Sequence of chain 4.A:
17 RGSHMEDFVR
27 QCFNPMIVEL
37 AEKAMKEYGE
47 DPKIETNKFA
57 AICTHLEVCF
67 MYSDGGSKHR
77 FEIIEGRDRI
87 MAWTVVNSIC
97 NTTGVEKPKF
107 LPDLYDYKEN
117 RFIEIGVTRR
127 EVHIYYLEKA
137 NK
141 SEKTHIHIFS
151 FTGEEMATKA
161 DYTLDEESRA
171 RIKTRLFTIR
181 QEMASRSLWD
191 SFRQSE

Binding-site contacts:
Ligand atom O6 contacts residue HIS61 of chain 4.A at 3.0 Å (h-bond).
Ligand atom O4 contacts residue PHE106 of chain 4.A at 3.5 Å.
Ligand atom C17 contacts residue GLU120 of chain 4.A at 3.5 Å.
Ligand atom C6 contacts residue MN1 of chain 4.C at 3.4 Å.
Ligand atom C16 contacts residue GLU120 of chain 4.A at 3.7 Å.
Ligand atom C7 contacts residue MN1 of chain 4.C at 3.0 Å.
Ligand atom O5 contacts residue ASP109 of chain 4.A at 3.0 Å (salt-bridge).
Ligand atom C12 contacts residue LYS138 of chain 4.A at 3.5 Å.
Ligand atom C21 contacts residue ILE58 of chain 4.A at 3.6 Å (hydrophobic).
Ligand atom C17 contacts residue LYS135 of chain 4.A at 3.7 Å.
Ligand atom C9 contacts residue LEU107 of chain 4.A at 3.7 Å (hydrophobic).
Ligand atom N5 contacts residue ILE58 of chain 4.A at 3.8 Å.
Ligand atom O2 contacts residue MN1 of chain 4.C at 2.0 Å.
Ligand atom O6 contacts residue MN1 of chain 4.B at 2.1 Å.
Ligand atom C16 contacts residue MN1 of chain 4.B at 3.0 Å.
Ligand atom O3 contacts residue TYR44 of chain 4.A at 3.0 Å (h-bond).
Ligand atom O6 contacts residue ILE121 of chain 4.A at 3.2 Å (h-bond).
Ligand atom O6 contacts residue GLU120 of chain 4.A at 2.9 Å (salt-bridge).
Ligand atom C17 contacts residue HIS61 of chain 4.A at 3.6 Å.
Ligand atom O5 contacts residue MN1 of chain 4.B at 2.3 Å.
Ligand atom N3 contacts residue TYR44 of chain 4.A at 3.3 Å (h-bond).
Ligand atom O2 contacts residue GLU81 of chain 4.A at 3.0 Å (salt-bridge).
Ligand atom C19 contacts residue LYS138 of chain 4.A at 3.6 Å.
Ligand atom O5 contacts residue GLU81 of chain 4.A at 3.4 Å (salt-bridge).
Ligand atom O6 contacts residue LYS135 of chain 4.A at 3.1 Å (salt-bridge).
Ligand atom C18 contacts residue LYS138 of chain 4.A at 3.7 Å.
Ligand atom C22 contacts residue ILE58 of chain 4.A at 3.6 Å (hydrophobic).
Ligand atom C22 contacts residue HIS61 of chain 4.A at 3.7 Å.
Ligand atom C17 contacts residue MN1 of chain 4.B at 2.9 Å.
Ligand atom O5 contacts residue HIS61 of chain 4.A at 3.3 Å.
Ligand atom C3 contacts residue LYS54 of chain 4.A at 3.7 Å.
Ligand atom O5 contacts residue MN1 of chain 4.C at 2.0 Å.
Ligand atom C16 contacts residue MN1 of chain 4.C at 3.1 Å.
Ligand atom O5 contacts residue GLU120 of chain 4.A at 3.3 Å (salt-bridge).
Ligand atom O1 contacts residue LYS54 of chain 4.A at 3.0 Å.
Ligand atom C2 contacts residue ILE58 of chain 4.A at 3.8 Å (hydrophobic).
Ligand atom C15 contacts residue LEU107 of chain 4.A at 3.4 Å (hydrophobic).
Ligand atom N5 contacts residue HIS61 of chain 4.A at 3.2 Å.
Ligand atom C8 contacts residue TYR44 of chain 4.A at 3.1 Å (hydrophobic).
Ligand atom O4 contacts residue LEU107 of chain 4.A at 3.1 Å (h-bond).

This small molecule binds to this protein.
Small molecule (SMILES): O=C(NCCS(=O)(=O)c1ccccc1)c1nc([C@@H]2CCCN2C(=O)c2c(Cl)cncc2Cl)[nH]c(=O)c1O